The protein below binds the small molecule below.
Small molecule (SMILES): Nc1ncnc2[nH]cnc12

Sequence of chain 4.J:
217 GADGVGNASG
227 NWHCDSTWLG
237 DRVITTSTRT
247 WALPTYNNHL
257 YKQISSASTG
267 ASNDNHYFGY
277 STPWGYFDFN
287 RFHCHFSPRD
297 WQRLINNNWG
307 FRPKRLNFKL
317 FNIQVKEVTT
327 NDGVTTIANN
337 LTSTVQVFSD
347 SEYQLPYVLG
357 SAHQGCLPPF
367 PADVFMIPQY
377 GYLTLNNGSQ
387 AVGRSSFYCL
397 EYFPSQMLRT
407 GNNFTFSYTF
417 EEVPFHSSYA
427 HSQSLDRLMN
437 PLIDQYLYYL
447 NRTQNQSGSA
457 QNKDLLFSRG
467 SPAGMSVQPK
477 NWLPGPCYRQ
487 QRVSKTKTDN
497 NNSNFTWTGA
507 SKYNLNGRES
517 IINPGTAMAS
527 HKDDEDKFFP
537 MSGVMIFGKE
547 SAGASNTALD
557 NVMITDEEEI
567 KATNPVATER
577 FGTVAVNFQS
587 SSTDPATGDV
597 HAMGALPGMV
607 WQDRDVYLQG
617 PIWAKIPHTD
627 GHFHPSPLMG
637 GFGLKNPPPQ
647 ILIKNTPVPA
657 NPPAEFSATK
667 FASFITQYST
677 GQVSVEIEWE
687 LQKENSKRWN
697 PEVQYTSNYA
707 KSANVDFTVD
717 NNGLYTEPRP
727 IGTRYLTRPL

Binding-site contacts:
Ligand atom N9 contacts residue PRO631 of chain 4.J at 3.8 Å.
Ligand atom C6 contacts residue SER632 of chain 4.J at 4.0 Å.
Ligand atom N3 contacts residue PRO631 of chain 4.J at 4.1 Å.
Ligand atom N6 contacts residue SER632 of chain 4.J at 3.6 Å.
Ligand atom C2 contacts residue ILE622 of chain 4.J at 4.3 Å (hydrophobic).
Ligand atom C6 contacts residue GLY639 of chain 4.J at 3.7 Å.
Ligand atom N9 contacts residue HIS630 of chain 4.J at 4.4 Å.
Ligand atom N7 contacts residue ASP609 of chain 4.J at 4.0 Å.
Ligand atom C5 contacts residue PRO631 of chain 4.J at 4.4 Å (hydrophobic).
Ligand atom C8 contacts residue HIS630 of chain 4.J at 3.3 Å.
Ligand atom N1 contacts residue GLY639 of chain 4.J at 3.0 Å (h-bond).
Ligand atom N6 contacts residue GLY639 of chain 4.J at 3.5 Å (h-bond).
Ligand atom N6 contacts residue PHE638 of chain 4.J at 3.7 Å.
Ligand atom C5 contacts residue SER632 of chain 4.J at 3.9 Å.
Ligand atom N7 contacts residue SER632 of chain 4.J at 3.7 Å.
Ligand atom N3 contacts residue GLY639 of chain 4.J at 4.2 Å.
Ligand atom N6 contacts residue GLY637 of chain 4.J at 3.4 Å (h-bond).
Ligand atom N6 contacts residue PRO633 of chain 4.J at 4.4 Å.
Ligand atom N7 contacts residue HIS630 of chain 4.J at 3.7 Å.
Ligand atom C2 contacts residue GLY639 of chain 4.J at 2.9 Å.
Ligand atom N1 contacts residue PHE638 of chain 4.J at 4.1 Å.
Ligand atom N1 contacts residue PRO631 of chain 4.J at 4.2 Å.
Ligand atom C5 contacts residue PRO420 of chain 4.J at 4.5 Å (hydrophobic).
Ligand atom C4 contacts residue PRO631 of chain 4.J at 4.2 Å (hydrophobic).
Ligand atom C6 contacts residue PRO631 of chain 4.J at 4.3 Å (hydrophobic).
Ligand atom C2 contacts residue PRO631 of chain 4.J at 4.2 Å (hydrophobic).